The small molecule below binds the protein below.
Small molecule (SMILES): Nc1nc2c(ncn2C[C@H](COCCP(=O)(O)O)COCP(=O)(O)O)c(=O)[nH]1

Binding-site contacts:
Ligand atom CAX contacts residue LYS163 of chain 1.A at 3.5 Å.
Ligand atom OAB contacts residue ILE133 of chain 1.A at 4.0 Å.
Ligand atom PBB contacts residue THR139 of chain 1.A at 3.7 Å.
Ligand atom NAR contacts residue PHE184 of chain 1.A at 3.4 Å.
Ligand atom CAU contacts residue PHE184 of chain 1.A at 3.5 Å (hydrophobic).
Ligand atom OAE contacts residue ASP191 of chain 1.A at 3.8 Å.
Ligand atom OAD contacts residue THR136 of chain 1.A at 3.0 Å (h-bond).
Ligand atom OAH contacts residue ASP135 of chain 1.A at 3.2 Å (salt-bridge).
Ligand atom OAB contacts residue LYS163 of chain 1.A at 2.9 Å (salt-bridge).
Ligand atom CAO contacts residue ILE133 of chain 1.A at 3.9 Å (hydrophobic).
Ligand atom NAA contacts residue LEU190 of chain 1.A at 3.9 Å.
Ligand atom CAV contacts residue ILE133 of chain 1.A at 3.9 Å (hydrophobic).
Ligand atom NAQ contacts residue ILE133 of chain 1.A at 3.7 Å.
Ligand atom OAB contacts residue VAL185 of chain 1.A at 2.9 Å (h-bond).
Ligand atom NAQ contacts residue LYS163 of chain 1.A at 2.9 Å (salt-bridge).
Ligand atom OAH contacts residue GLY137 of chain 1.A at 2.5 Å (h-bond).
Ligand atom NAJ contacts residue PHE184 of chain 1.A at 3.9 Å.
Ligand atom CAV contacts residue LYS163 of chain 1.A at 3.7 Å.
Ligand atom PBB contacts residue GLY137 of chain 1.A at 3.9 Å.
Ligand atom PBB contacts residue ASP135 of chain 1.A at 3.8 Å.
Ligand atom CAI contacts residue ASP135 of chain 1.A at 3.7 Å.
Ligand atom OAD contacts residue ASP135 of chain 1.A at 3.1 Å.
Ligand atom CAN contacts residue ILE133 of chain 1.A at 3.8 Å (hydrophobic).
Ligand atom OAG contacts residue THR136 of chain 1.A at 3.8 Å.
Ligand atom CAU contacts residue VAL185 of chain 1.A at 3.5 Å (hydrophobic).
Ligand atom NAA contacts residue VAL185 of chain 1.A at 3.4 Å (h-bond).
Ligand atom OAG contacts residue THR139 of chain 1.A at 2.3 Å (h-bond).
Ligand atom CAV contacts residue PHE184 of chain 1.A at 3.5 Å (hydrophobic).
Ligand atom OAH contacts residue THR136 of chain 1.A at 3.0 Å (h-bond).
Ligand atom CAO contacts residue ASP135 of chain 1.A at 3.5 Å.
Ligand atom PBB contacts residue THR136 of chain 1.A at 3.5 Å.
Ligand atom NAQ contacts residue ASP135 of chain 1.A at 4.0 Å.
Ligand atom OAB contacts residue LYS183 of chain 1.A at 3.3 Å (salt-bridge).
Ligand atom NAA contacts residue ASP191 of chain 1.A at 2.8 Å (salt-bridge).
Ligand atom CAV contacts residue VAL185 of chain 1.A at 3.8 Å (hydrophobic).
Ligand atom CAX contacts residue ILE133 of chain 1.A at 3.7 Å (hydrophobic).
Ligand atom OAB contacts residue PHE184 of chain 1.A at 3.2 Å.
Ligand atom NAA contacts residue PHE184 of chain 1.A at 3.9 Å.
Ligand atom NAR contacts residue VAL185 of chain 1.A at 2.8 Å (h-bond).
Ligand atom OAH contacts residue LYS138 of chain 1.A at 3.6 Å (salt-bridge).

Sequence of chain 1.A:
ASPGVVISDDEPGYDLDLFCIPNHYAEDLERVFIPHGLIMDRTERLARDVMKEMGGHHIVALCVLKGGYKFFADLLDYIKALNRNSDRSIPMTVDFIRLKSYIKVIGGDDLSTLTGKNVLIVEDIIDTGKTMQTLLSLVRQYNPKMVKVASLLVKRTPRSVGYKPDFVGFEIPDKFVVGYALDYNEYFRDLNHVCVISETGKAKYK